The protein below binds the small molecule below.
Small molecule (SMILES): C[C@H](O)[C@H](N)[C@@H]1O[C@](O)(C(=O)O)C[C@H](O)[C@@H]1N

Binding-site contacts:
Ligand atom C3 contacts residue SER183 of chain 1.D at 4.0 Å.
Ligand atom C4 contacts residue SER183 of chain 1.D at 3.4 Å.
Ligand atom C4 contacts residue SER348 of chain 1.D at 3.8 Å.
Ligand atom C6 contacts residue SER348 of chain 1.D at 3.4 Å.
Ligand atom C3 contacts residue SER348 of chain 1.D at 2.8 Å.
Ligand atom O1A contacts residue ALA349 of chain 1.D at 4.0 Å.
Ligand atom O1B contacts residue SER348 of chain 1.D at 2.3 Å (h-bond).
Ligand atom C6 contacts residue THR182 of chain 1.D at 4.2 Å.
Ligand atom C1 contacts residue ASN346 of chain 1.D at 3.7 Å.
Ligand atom O4 contacts residue SER183 of chain 1.D at 3.2 Å (h-bond).
Ligand atom O6 contacts residue SER348 of chain 1.D at 2.3 Å (h-bond).
Ligand atom O8 contacts residue SER348 of chain 1.D at 4.0 Å.
Ligand atom O4 contacts residue ASN346 of chain 1.D at 4.5 Å.
Ligand atom C5 contacts residue SER348 of chain 1.D at 4.2 Å.
Ligand atom C1 contacts residue SER348 of chain 1.D at 1.5 Å.
Ligand atom O1A contacts residue SER348 of chain 1.D at 2.2 Å (h-bond).
Ligand atom C4 contacts residue ASN346 of chain 1.D at 4.4 Å.
Ligand atom O1A contacts residue ASN346 of chain 1.D at 2.8 Å (h-bond).
Ligand atom C2 contacts residue ALA349 of chain 1.D at 4.3 Å (hydrophobic).
Ligand atom O1A contacts residue LEU347 of chain 1.D at 3.3 Å (h-bond).
Ligand atom C2 contacts residue SER348 of chain 1.D at 1.4 Å.
Ligand atom C1 contacts residue LEU347 of chain 1.D at 4.5 Å (hydrophobic).
Ligand atom C2 contacts residue ASN346 of chain 1.D at 3.9 Å.
Ligand atom C4 contacts residue THR182 of chain 1.D at 4.4 Å.
Ligand atom O8 contacts residue THR182 of chain 1.D at 3.4 Å.
Ligand atom C8 contacts residue THR182 of chain 1.D at 4.4 Å.
Ligand atom C3 contacts residue ASN346 of chain 1.D at 3.3 Å.

Sequence of chain 1.D:
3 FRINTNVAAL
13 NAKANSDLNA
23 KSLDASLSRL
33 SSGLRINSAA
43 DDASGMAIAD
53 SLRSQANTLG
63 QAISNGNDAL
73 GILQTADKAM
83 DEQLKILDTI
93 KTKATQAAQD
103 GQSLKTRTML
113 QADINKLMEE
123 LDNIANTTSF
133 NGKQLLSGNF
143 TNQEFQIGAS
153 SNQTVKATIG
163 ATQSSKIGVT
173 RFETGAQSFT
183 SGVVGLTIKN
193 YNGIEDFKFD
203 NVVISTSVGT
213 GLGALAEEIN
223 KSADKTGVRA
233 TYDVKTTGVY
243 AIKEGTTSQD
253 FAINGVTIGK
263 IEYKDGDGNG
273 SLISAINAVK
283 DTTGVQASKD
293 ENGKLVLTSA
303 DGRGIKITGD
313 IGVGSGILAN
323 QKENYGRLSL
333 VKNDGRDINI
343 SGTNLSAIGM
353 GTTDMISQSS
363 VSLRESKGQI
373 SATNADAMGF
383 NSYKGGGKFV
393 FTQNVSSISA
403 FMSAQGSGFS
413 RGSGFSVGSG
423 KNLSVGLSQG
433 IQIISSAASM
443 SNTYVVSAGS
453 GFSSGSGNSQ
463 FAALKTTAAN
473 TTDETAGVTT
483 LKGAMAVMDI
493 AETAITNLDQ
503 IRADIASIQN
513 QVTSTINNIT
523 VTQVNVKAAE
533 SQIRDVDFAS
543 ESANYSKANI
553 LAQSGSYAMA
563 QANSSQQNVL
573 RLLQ